Sequence of chain 1.B:
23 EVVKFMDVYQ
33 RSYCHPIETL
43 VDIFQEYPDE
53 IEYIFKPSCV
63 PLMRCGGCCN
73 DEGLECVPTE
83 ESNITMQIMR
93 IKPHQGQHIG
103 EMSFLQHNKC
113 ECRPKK

This small molecule binds to this protein.
Small molecule (SMILES): CC(=O)N[C@@H]1[C@@H](O)[C@H](O)[C@@H](CO)O[C@H]1O

Binding-site contacts:
Ligand atom C7 contacts residue LEU107 of chain 1.B at 3.3 Å (hydrophobic).
Ligand atom C4 contacts residue ASN85 of chain 1.B at 4.3 Å.
Ligand atom N2 contacts residue SER105 of chain 1.B at 3.8 Å.
Ligand atom N2 contacts residue TYR49 of chain 1.B at 3.7 Å.
Ligand atom C2 contacts residue LEU107 of chain 1.B at 3.8 Å (hydrophobic).
Ligand atom N2 contacts residue ASN85 of chain 1.B at 2.8 Å (h-bond).
Ligand atom N2 contacts residue PHE106 of chain 1.B at 3.8 Å.
Ligand atom C1 contacts residue LEU107 of chain 1.B at 4.4 Å (hydrophobic).
Ligand atom C7 contacts residue SER105 of chain 1.B at 4.0 Å.
Ligand atom C3 contacts residue ASN85 of chain 1.B at 3.8 Å.
Ligand atom C1 contacts residue SER105 of chain 1.B at 4.0 Å.
Ligand atom C7 contacts residue GLU48 of chain 1.B at 3.9 Å.
Ligand atom O7 contacts residue PHE106 of chain 1.B at 4.5 Å.
Ligand atom C7 contacts residue PHE106 of chain 1.B at 3.9 Å (hydrophobic).
Ligand atom C8 contacts residue PHE106 of chain 1.B at 3.7 Å (hydrophobic).
Ligand atom C1 contacts residue ASN85 of chain 1.B at 1.4 Å.
Ligand atom C1 contacts residue PHE106 of chain 1.B at 4.4 Å (hydrophobic).
Ligand atom C8 contacts residue GLU48 of chain 1.B at 3.7 Å.
Ligand atom C7 contacts residue ASN85 of chain 1.B at 4.1 Å.
Ligand atom C8 contacts residue SER105 of chain 1.B at 3.2 Å.
Ligand atom C8 contacts residue TYR49 of chain 1.B at 3.3 Å (hydrophobic).
Ligand atom C7 contacts residue TYR49 of chain 1.B at 4.0 Å (hydrophobic).
Ligand atom O7 contacts residue GLU48 of chain 1.B at 3.4 Å (salt-bridge).
Ligand atom O7 contacts residue LEU107 of chain 1.B at 3.2 Å.
Ligand atom C8 contacts residue LEU107 of chain 1.B at 3.9 Å (hydrophobic).
Ligand atom O5 contacts residue ASN85 of chain 1.B at 2.5 Å (h-bond).
Ligand atom O6 contacts residue LEU107 of chain 1.B at 4.4 Å.
Ligand atom O3 contacts residue LEU107 of chain 1.B at 4.5 Å.
Ligand atom N2 contacts residue LEU107 of chain 1.B at 3.4 Å (h-bond).
Ligand atom C2 contacts residue PHE106 of chain 1.B at 4.2 Å (hydrophobic).
Ligand atom C2 contacts residue ASN85 of chain 1.B at 2.5 Å.
Ligand atom C5 contacts residue ASN85 of chain 1.B at 3.7 Å.